Binding-site contacts:
Ligand atom OXT contacts residue ILE433 of chain 1.D at 3.8 Å.
Ligand atom N contacts residue LEU67 of chain 1.D at 4.3 Å.
Ligand atom O contacts residue ILE433 of chain 1.D at 3.9 Å.
Ligand atom CB contacts residue LEU67 of chain 1.D at 4.0 Å (hydrophobic).
Ligand atom CB contacts residue MET459 of chain 1.D at 4.4 Å (hydrophobic).
Ligand atom N contacts residue SER65 of chain 1.D at 4.1 Å.
Ligand atom C contacts residue ILE433 of chain 1.D at 4.2 Å (hydrophobic).
Ligand atom N contacts residue ILE461 of chain 1.D at 4.3 Å.
Ligand atom O contacts residue HIS432 of chain 1.D at 4.0 Å.
Ligand atom OXT contacts residue LEU76 of chain 1.D at 3.4 Å.
Ligand atom N contacts residue TRP66 of chain 1.D at 3.9 Å.
Ligand atom N contacts residue ALA460 of chain 1.D at 4.0 Å.
Ligand atom OXT contacts residue LEU67 of chain 1.D at 4.4 Å.

Sequence of chain 1.D:
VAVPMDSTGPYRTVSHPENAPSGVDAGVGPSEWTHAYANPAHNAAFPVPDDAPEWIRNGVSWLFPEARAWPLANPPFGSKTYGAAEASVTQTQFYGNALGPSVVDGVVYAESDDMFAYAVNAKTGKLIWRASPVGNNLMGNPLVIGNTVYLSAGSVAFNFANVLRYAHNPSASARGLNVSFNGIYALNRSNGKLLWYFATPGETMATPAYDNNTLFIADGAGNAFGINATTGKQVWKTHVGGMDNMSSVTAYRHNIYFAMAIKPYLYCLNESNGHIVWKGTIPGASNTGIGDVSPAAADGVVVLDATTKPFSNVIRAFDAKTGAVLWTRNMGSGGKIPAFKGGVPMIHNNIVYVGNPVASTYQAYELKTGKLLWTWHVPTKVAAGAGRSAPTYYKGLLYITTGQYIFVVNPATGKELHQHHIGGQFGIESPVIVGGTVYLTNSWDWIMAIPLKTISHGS

The small molecule below binds the protein below.
Small molecule (SMILES): NCCC(=O)O